A small-molecule ligand and the protein it binds are described below.
Small molecule (SMILES): C[C@H](O)[C@H](O)[C@@H](O)[C@@H](O)C=O

Binding-site contacts:
Ligand atom O2 contacts residue GLU233 of chain 1.A at 4.0 Å.
Ligand atom C2 contacts residue ZN1 of chain 1.F at 4.0 Å.
Ligand atom O2 contacts residue ASP301 of chain 1.A at 4.0 Å.
Ligand atom C2 contacts residue MN1 of chain 1.G at 3.8 Å.
Ligand atom O4 contacts residue MN1 of chain 1.G at 3.8 Å.
Ligand atom O4 contacts residue ILE66 of chain 1.A at 3.8 Å.
Ligand atom O1 contacts residue MN1 of chain 1.G at 3.9 Å.
Ligand atom O3 contacts residue ZN1 of chain 1.F at 2.9 Å.
Ligand atom O1 contacts residue LYS235 of chain 1.A at 2.3 Å (salt-bridge).
Ligand atom O1 contacts residue ASP301 of chain 1.A at 3.5 Å (salt-bridge).
Ligand atom O4 contacts residue PHE335 of chain 1.A at 2.9 Å.
Ligand atom C3 contacts residue GLU233 of chain 1.A at 3.9 Å.
Ligand atom C4 contacts residue ASP333 of chain 1.A at 3.8 Å.
Ligand atom C2 contacts residue GLU233 of chain 1.A at 4.1 Å.
Ligand atom C1 contacts residue TRP192 of chain 1.A at 3.2 Å (hydrophobic).
Ligand atom O4 contacts residue ASP333 of chain 1.A at 3.5 Å (salt-bridge).
Ligand atom C2 contacts residue TRP192 of chain 1.A at 3.8 Å (hydrophobic).
Ligand atom O1 contacts residue TRP192 of chain 1.A at 3.4 Å.
Ligand atom C3 contacts residue TRP192 of chain 1.A at 3.8 Å (hydrophobic).
Ligand atom C3 contacts residue ASP333 of chain 1.A at 3.3 Å.
Ligand atom O3 contacts residue HIS293 of chain 1.A at 4.1 Å.
Ligand atom O5 contacts residue HIS102 of chain 1.A at 3.3 Å (h-bond).
Ligand atom C5 contacts residue ASP333 of chain 1.A at 4.1 Å.
Ligand atom O2 contacts residue ZN1 of chain 1.F at 3.5 Å.
Ligand atom C6 contacts residue TRP47 of chain 1.A at 4.0 Å (hydrophobic).
Ligand atom C1 contacts residue HIS269 of chain 1.A at 4.0 Å.
Ligand atom O2 contacts residue MN1 of chain 1.G at 2.4 Å.
Ligand atom C1 contacts residue LYS235 of chain 1.A at 3.4 Å.
Ligand atom O2 contacts residue ASP333 of chain 1.A at 3.1 Å (salt-bridge).
Ligand atom O3 contacts residue ASP333 of chain 1.A at 2.4 Å (salt-bridge).
Ligand atom O2 contacts residue ASP266 of chain 1.A at 4.0 Å.
Ligand atom O2 contacts residue HIS269 of chain 1.A at 2.4 Å (h-bond).
Ligand atom C2 contacts residue HIS269 of chain 1.A at 3.1 Å.
Ligand atom O3 contacts residue GLU233 of chain 1.A at 3.1 Å (salt-bridge).
Ligand atom O1 contacts residue HIS269 of chain 1.A at 3.9 Å.
Ligand atom C2 contacts residue ASP333 of chain 1.A at 3.7 Å.
Ligand atom C3 contacts residue ZN1 of chain 1.F at 3.9 Å.
Ligand atom O1 contacts residue ILE66 of chain 1.A at 2.8 Å.
Ligand atom C1 contacts residue ILE66 of chain 1.A at 3.4 Å (hydrophobic).
Ligand atom C5 contacts residue TRP47 of chain 1.A at 4.1 Å (hydrophobic).

Sequence of chain 1.A:
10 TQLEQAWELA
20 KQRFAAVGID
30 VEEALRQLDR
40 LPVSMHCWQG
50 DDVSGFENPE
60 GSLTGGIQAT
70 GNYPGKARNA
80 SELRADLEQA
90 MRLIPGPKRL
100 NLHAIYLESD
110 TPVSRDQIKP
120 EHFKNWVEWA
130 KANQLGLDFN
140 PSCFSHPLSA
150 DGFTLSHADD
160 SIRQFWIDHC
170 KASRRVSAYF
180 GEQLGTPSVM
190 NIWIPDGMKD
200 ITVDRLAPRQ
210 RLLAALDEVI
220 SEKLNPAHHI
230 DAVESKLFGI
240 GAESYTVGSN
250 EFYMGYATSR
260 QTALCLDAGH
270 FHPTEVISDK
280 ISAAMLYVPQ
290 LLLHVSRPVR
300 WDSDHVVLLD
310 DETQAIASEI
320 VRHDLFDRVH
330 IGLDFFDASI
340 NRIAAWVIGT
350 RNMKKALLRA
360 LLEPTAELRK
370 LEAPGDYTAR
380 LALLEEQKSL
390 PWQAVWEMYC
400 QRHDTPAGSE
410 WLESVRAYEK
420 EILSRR